Binding-site contacts:
Ligand atom C15 contacts residue ASP41 of chain 1.A at 3.7 Å.
Ligand atom C12 contacts residue ASP41 of chain 1.B at 3.1 Å.
Ligand atom N1 contacts residue ASP41 of chain 1.A at 2.9 Å (salt-bridge).
Ligand atom N1 contacts residue TYR22 of chain 1.B at 3.8 Å.
Ligand atom C5 contacts residue ASP41 of chain 1.A at 3.5 Å.
Ligand atom C14 contacts residue ASP41 of chain 1.A at 3.7 Å.
Ligand atom C15 contacts residue ASP41 of chain 1.B at 3.4 Å.
Ligand atom C10 contacts residue TRP15 of chain 1.B at 3.8 Å (hydrophobic).
Ligand atom C4 contacts residue ASP41 of chain 1.A at 3.6 Å.
Ligand atom C12 contacts residue ASP41 of chain 1.A at 3.6 Å.
Ligand atom C6 contacts residue ASP41 of chain 1.B at 3.7 Å.
Ligand atom C11 contacts residue TRP15 of chain 1.B at 3.8 Å (hydrophobic).
Ligand atom F3 contacts residue ASP40 of chain 1.A at 3.7 Å.
Ligand atom N2 contacts residue ASP41 of chain 1.A at 2.9 Å (salt-bridge).
Ligand atom C3 contacts residue ASP41 of chain 1.A at 3.8 Å.
Ligand atom C8 contacts residue ASP41 of chain 1.B at 3.4 Å.
Ligand atom C13 contacts residue TYR22 of chain 1.A at 3.8 Å (hydrophobic).
Ligand atom C9 contacts residue ASP41 of chain 1.A at 3.6 Å.
Ligand atom F1 contacts residue MET104 of chain 1.A at 3.8 Å.
Ligand atom F2 contacts residue ASP41 of chain 1.A at 3.6 Å.
Ligand atom C10 contacts residue PHE39 of chain 1.B at 3.9 Å (hydrophobic).
Ligand atom O1 contacts residue PHE39 of chain 1.B at 3.6 Å.
Ligand atom F3 contacts residue MET104 of chain 1.A at 3.4 Å.
Ligand atom N1 contacts residue ASP41 of chain 1.B at 3.4 Å (salt-bridge).
Ligand atom C8 contacts residue ASP41 of chain 1.A at 3.9 Å.
Ligand atom C10 contacts residue ASP41 of chain 1.B at 3.4 Å.
Ligand atom C11 contacts residue ASP41 of chain 1.B at 3.3 Å.
Ligand atom F1 contacts residue TYR22 of chain 1.A at 3.4 Å.
Ligand atom C1 contacts residue MET104 of chain 1.B at 3.7 Å (hydrophobic).
Ligand atom C13 contacts residue TRP15 of chain 1.A at 3.7 Å (hydrophobic).
Ligand atom O1 contacts residue ASP41 of chain 1.B at 3.5 Å.
Ligand atom C3 contacts residue MET104 of chain 1.A at 3.6 Å (hydrophobic).
Ligand atom N2 contacts residue ASP41 of chain 1.B at 2.5 Å (salt-bridge).
Ligand atom C1 contacts residue ASP41 of chain 1.A at 3.8 Å.
Ligand atom C6 contacts residue ASP41 of chain 1.A at 3.7 Å.
Ligand atom C11 contacts residue ASP41 of chain 1.A at 3.6 Å.
Ligand atom C2 contacts residue MET104 of chain 1.B at 3.6 Å (hydrophobic).
Ligand atom C9 contacts residue TYR22 of chain 1.B at 3.7 Å (hydrophobic).
Ligand atom C13 contacts residue ASP41 of chain 1.B at 3.3 Å.
Ligand atom C5 contacts residue ASP41 of chain 1.B at 3.2 Å.

A small-molecule ligand and the protein it binds are described below.
Small molecule (SMILES): CC(C)(C)NCCCNC(=O)c1cccc(C(F)(F)F)c1

Sequence of chain 1.A:
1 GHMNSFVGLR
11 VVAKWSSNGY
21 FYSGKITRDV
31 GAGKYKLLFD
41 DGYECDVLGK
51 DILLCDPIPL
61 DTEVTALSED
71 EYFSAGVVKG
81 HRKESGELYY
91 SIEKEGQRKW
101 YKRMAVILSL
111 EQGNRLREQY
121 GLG

Sequence of chain 1.B:
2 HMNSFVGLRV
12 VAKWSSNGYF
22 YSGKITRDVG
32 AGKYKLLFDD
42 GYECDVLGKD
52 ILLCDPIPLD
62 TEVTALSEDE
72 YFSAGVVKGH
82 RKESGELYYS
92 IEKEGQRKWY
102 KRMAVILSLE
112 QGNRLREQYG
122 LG